Sequence of chain 3.C:
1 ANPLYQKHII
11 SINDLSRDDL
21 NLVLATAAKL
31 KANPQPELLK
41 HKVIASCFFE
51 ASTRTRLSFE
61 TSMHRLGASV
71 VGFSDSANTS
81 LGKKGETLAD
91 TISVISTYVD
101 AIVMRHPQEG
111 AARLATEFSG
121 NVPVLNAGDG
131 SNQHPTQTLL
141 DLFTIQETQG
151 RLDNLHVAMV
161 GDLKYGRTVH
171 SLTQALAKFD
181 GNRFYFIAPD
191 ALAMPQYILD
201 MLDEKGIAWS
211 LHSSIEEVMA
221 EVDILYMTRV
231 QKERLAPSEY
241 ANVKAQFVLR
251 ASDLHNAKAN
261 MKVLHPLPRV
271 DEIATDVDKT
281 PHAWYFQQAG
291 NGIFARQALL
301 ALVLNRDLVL

Binding-site contacts:
Ligand atom C contacts residue THR168 of chain 2.C at 4.2 Å.
Ligand atom CB contacts residue PCT1 of chain 2.J at 4.2 Å.
Ligand atom OD2 contacts residue LEU267 of chain 2.C at 3.8 Å.
Ligand atom N contacts residue PCT1 of chain 2.J at 3.0 Å.
Ligand atom N contacts residue THR168 of chain 2.C at 3.7 Å.
Ligand atom CG contacts residue PRO268 of chain 2.C at 3.7 Å (hydrophobic).
Ligand atom OD1 contacts residue LEU267 of chain 2.C at 3.5 Å (h-bond).
Ligand atom C contacts residue PCT1 of chain 2.J at 3.7 Å.
Ligand atom CG contacts residue ARG229 of chain 2.C at 3.2 Å.
Ligand atom C contacts residue HIS134 of chain 2.C at 4.2 Å.
Ligand atom OXT contacts residue THR168 of chain 2.C at 4.0 Å.
Ligand atom CG contacts residue GLN231 of chain 2.C at 3.6 Å.
Ligand atom CB contacts residue GLN231 of chain 2.C at 3.7 Å.
Ligand atom OXT contacts residue ARG167 of chain 2.C at 2.5 Å (salt-bridge).
Ligand atom CA contacts residue LEU267 of chain 2.C at 4.0 Å (hydrophobic).
Ligand atom CB contacts residue LEU267 of chain 2.C at 4.0 Å (hydrophobic).
Ligand atom CA contacts residue PCT1 of chain 2.J at 4.0 Å.
Ligand atom OD1 contacts residue PRO268 of chain 2.C at 2.8 Å.
Ligand atom OXT contacts residue GLN231 of chain 2.C at 4.1 Å.
Ligand atom CB contacts residue LYS84 of chain 3.C at 3.9 Å.
Ligand atom OXT contacts residue HIS134 of chain 2.C at 4.0 Å.
Ligand atom O contacts residue ARG105 of chain 2.C at 2.9 Å (salt-bridge).
Ligand atom N contacts residue PRO266 of chain 2.C at 3.9 Å.
Ligand atom OD1 contacts residue LYS84 of chain 3.C at 3.4 Å.
Ligand atom OD2 contacts residue GLN231 of chain 2.C at 3.2 Å (h-bond).
Ligand atom OD2 contacts residue PRO268 of chain 2.C at 4.1 Å.
Ligand atom O contacts residue ARG167 of chain 2.C at 2.6 Å (salt-bridge).
Ligand atom O contacts residue PCT1 of chain 2.J at 2.9 Å (h-bond).
Ligand atom CB contacts residue ARG229 of chain 2.C at 3.6 Å.
Ligand atom C contacts residue ARG105 of chain 2.C at 4.1 Å.
Ligand atom N contacts residue LEU267 of chain 2.C at 2.9 Å (h-bond).
Ligand atom CG contacts residue LEU267 of chain 2.C at 3.5 Å (hydrophobic).
Ligand atom OD2 contacts residue PRO266 of chain 2.C at 4.2 Å.
Ligand atom CG contacts residue LYS84 of chain 3.C at 4.2 Å.
Ligand atom CA contacts residue GLN231 of chain 2.C at 4.2 Å.
Ligand atom CA contacts residue THR168 of chain 2.C at 4.0 Å.
Ligand atom OD1 contacts residue ARG229 of chain 2.C at 2.6 Å (salt-bridge).
Ligand atom OD2 contacts residue ARG229 of chain 2.C at 3.7 Å.
Ligand atom C contacts residue ARG167 of chain 2.C at 2.9 Å.
Ligand atom O contacts residue HIS134 of chain 2.C at 4.2 Å.

A small-molecule ligand and the protein it binds are described below.
Small molecule (SMILES): N[C@@H](CC(=O)O)C(=O)O

Sequence of chain 2.C:
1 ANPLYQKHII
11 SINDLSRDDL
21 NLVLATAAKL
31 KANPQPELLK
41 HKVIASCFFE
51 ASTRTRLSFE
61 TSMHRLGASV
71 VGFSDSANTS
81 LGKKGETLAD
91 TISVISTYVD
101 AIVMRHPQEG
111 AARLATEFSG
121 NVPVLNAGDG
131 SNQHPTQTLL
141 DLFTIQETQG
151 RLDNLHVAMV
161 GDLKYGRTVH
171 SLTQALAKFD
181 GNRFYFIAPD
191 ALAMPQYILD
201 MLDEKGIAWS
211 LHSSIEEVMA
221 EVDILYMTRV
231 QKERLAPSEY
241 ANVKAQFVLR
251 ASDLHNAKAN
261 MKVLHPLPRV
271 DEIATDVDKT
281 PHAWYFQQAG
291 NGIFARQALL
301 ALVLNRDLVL